Binding-site contacts:
Ligand atom C5 contacts residue SAL1 of chain 1.M at 0.5 Å.
Ligand atom C6 contacts residue TYR324 of chain 1.B at 3.6 Å (hydrophobic).
Ligand atom C8 contacts residue OAS499 of chain 1.B at 3.1 Å.
Ligand atom CL2 contacts residue SAL1 of chain 1.M at 1.7 Å.
Ligand atom C10 contacts residue ALA496 of chain 1.B at 3.4 Å (hydrophobic).
Ligand atom C12 contacts residue OAS499 of chain 1.B at 3.0 Å.
Ligand atom CL2 contacts residue LEU321 of chain 1.B at 3.5 Å.
Ligand atom C10 contacts residue SAL1 of chain 1.M at 1.6 Å.
Ligand atom C12 contacts residue TRP356 of chain 1.B at 3.5 Å (hydrophobic).
Ligand atom C7 contacts residue SAL1 of chain 1.M at 1.7 Å.
Ligand atom CL2 contacts residue ILE492 of chain 1.B at 3.5 Å.
Ligand atom N1 contacts residue SAL1 of chain 1.M at 1.3 Å (h-bond).
Ligand atom C13 contacts residue OAS499 of chain 1.B at 1.2 Å.
Ligand atom C3 contacts residue SAL1 of chain 1.M at 0.6 Å.
Ligand atom C2 contacts residue SAL1 of chain 1.M at 0.9 Å.
Ligand atom O1 contacts residue OAS499 of chain 1.B at 1.4 Å.
Ligand atom CL4 contacts residue OAS499 of chain 1.B at 3.3 Å.
Ligand atom C10 contacts residue MET491 of chain 1.B at 3.5 Å (hydrophobic).
Ligand atom CL4 contacts residue SAL1 of chain 1.M at 1.4 Å.
Ligand atom O2 contacts residue SAL1 of chain 1.M at 1.9 Å (h-bond).
Ligand atom C1 contacts residue SAL1 of chain 1.M at 0.6 Å.
Ligand atom O2 contacts residue OAS499 of chain 1.B at 1.7 Å (h-bond).
Ligand atom C4 contacts residue SAL1 of chain 1.M at 0.8 Å.
Ligand atom C12 contacts residue SAL1 of chain 1.M at 2.4 Å.
Ligand atom C14 contacts residue OAS499 of chain 1.B at 1.2 Å.
Ligand atom C4 contacts residue VAL318 of chain 1.B at 3.6 Å (hydrophobic).
Ligand atom C14 contacts residue SAL1 of chain 1.M at 2.5 Å.
Ligand atom C11 contacts residue SAL1 of chain 1.M at 2.2 Å.
Ligand atom C9 contacts residue SAL1 of chain 1.M at 1.1 Å.
Ligand atom C9 contacts residue ALA496 of chain 1.B at 3.4 Å (hydrophobic).
Ligand atom C13 contacts residue TYR354 of chain 1.B at 3.4 Å (hydrophobic).
Ligand atom C10 contacts residue GLY495 of chain 1.B at 3.6 Å.
Ligand atom C3 contacts residue VAL318 of chain 1.B at 3.5 Å (hydrophobic).
Ligand atom CL4 contacts residue LEU500 of chain 1.B at 2.8 Å.
Ligand atom C7 contacts residue OAS499 of chain 1.B at 2.2 Å.
Ligand atom C13 contacts residue SAL1 of chain 1.M at 2.0 Å.
Ligand atom C8 contacts residue SAL1 of chain 1.M at 0.9 Å.
Ligand atom C6 contacts residue SAL1 of chain 1.M at 0.3 Å.
Ligand atom N1 contacts residue OAS499 of chain 1.B at 3.4 Å (h-bond).
Ligand atom O1 contacts residue SAL1 of chain 1.M at 3.6 Å (h-bond).

Sequence of chain 1.B:
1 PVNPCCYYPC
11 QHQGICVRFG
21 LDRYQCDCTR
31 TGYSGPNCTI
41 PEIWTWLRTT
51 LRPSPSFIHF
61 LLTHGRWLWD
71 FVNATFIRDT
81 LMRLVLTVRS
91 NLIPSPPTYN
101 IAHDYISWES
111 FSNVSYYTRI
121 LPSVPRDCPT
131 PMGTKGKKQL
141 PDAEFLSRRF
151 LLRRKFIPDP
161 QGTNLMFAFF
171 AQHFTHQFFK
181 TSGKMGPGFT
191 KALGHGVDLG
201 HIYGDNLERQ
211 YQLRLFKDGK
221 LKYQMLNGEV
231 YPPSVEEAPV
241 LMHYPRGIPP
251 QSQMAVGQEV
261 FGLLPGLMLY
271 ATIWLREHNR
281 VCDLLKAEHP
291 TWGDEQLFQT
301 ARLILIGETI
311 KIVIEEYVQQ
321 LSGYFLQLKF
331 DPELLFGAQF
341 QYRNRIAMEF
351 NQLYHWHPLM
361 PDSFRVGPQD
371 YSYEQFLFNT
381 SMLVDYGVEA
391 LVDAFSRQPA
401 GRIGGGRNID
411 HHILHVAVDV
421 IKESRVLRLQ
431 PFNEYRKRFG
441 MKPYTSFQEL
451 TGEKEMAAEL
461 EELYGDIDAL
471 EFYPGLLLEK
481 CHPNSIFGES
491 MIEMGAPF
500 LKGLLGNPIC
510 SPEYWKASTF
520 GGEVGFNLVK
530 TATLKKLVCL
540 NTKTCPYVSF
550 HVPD

A protein and the small-molecule ligand that binds it are described below.
Small molecule (SMILES): O=C(O)Cc1ccccc1Nc1c(Cl)cccc1Cl